Binding-site contacts:
Ligand atom O7 contacts residue LYS241 of chain 1.A at 4.2 Å.
Ligand atom N2 contacts residue ASN242 of chain 1.A at 2.9 Å (h-bond).
Ligand atom O7 contacts residue ASN242 of chain 1.A at 4.1 Å.
Ligand atom C5 contacts residue ASN242 of chain 1.A at 3.7 Å.
Ligand atom C7 contacts residue ASN242 of chain 1.A at 3.7 Å.
Ligand atom C7 contacts residue LEU238 of chain 1.A at 4.0 Å (hydrophobic).
Ligand atom C1 contacts residue ASN242 of chain 1.A at 1.8 Å.
Ligand atom C2 contacts residue ASN242 of chain 1.A at 2.7 Å.
Ligand atom O7 contacts residue LYS163 of chain 1.A at 4.5 Å.
Ligand atom C8 contacts residue LEU238 of chain 1.A at 3.5 Å (hydrophobic).
Ligand atom C8 contacts residue LYS163 of chain 1.A at 2.7 Å.
Ligand atom O7 contacts residue ASP237 of chain 1.A at 4.0 Å.
Ligand atom C3 contacts residue ASN242 of chain 1.A at 3.9 Å.
Ligand atom N2 contacts residue LYS163 of chain 1.A at 4.5 Å.
Ligand atom C7 contacts residue LYS163 of chain 1.A at 3.7 Å.
Ligand atom O5 contacts residue ASN242 of chain 1.A at 2.4 Å (h-bond).
Ligand atom C4 contacts residue ASN242 of chain 1.A at 4.2 Å.
Ligand atom C8 contacts residue ASP237 of chain 1.A at 4.0 Å.
Ligand atom N2 contacts residue LEU238 of chain 1.A at 4.3 Å.

This protein binds this small molecule.
Small molecule (SMILES): CC(=O)N[C@@H]1[C@@H](O)[C@H](O)[C@@H](CO)O[C@H]1O

Sequence of chain 1.A:
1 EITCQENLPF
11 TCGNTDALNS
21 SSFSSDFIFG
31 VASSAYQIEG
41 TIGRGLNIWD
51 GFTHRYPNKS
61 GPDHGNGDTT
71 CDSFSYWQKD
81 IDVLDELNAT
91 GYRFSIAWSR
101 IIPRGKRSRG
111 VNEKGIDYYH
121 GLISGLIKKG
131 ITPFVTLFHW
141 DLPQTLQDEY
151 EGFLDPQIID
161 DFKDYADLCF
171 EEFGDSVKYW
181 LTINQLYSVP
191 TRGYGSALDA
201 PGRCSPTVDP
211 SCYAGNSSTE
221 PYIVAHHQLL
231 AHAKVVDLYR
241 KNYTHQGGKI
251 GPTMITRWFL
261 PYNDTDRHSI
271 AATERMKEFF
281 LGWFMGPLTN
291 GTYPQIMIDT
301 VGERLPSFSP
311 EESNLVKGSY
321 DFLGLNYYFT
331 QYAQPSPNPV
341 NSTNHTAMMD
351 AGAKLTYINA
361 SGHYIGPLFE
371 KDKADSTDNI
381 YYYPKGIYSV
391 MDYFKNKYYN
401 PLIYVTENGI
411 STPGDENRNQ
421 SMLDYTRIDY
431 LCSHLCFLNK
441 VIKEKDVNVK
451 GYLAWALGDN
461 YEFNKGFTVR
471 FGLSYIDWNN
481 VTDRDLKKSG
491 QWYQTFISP